Binding-site contacts:
Ligand atom N3 contacts residue ARG170 of chain 1.A at 3.2 Å (salt-bridge).
Ligand atom O3G contacts residue GLY90 of chain 1.A at 3.2 Å (h-bond).
Ligand atom O4' contacts residue ARG170 of chain 1.A at 3.4 Å.
Ligand atom O2G contacts residue SER33 of chain 1.A at 2.4 Å (h-bond).
Ligand atom N3B contacts residue MG1 of chain 1.C at 3.4 Å.
Ligand atom N3B contacts residue GLY34 of chain 1.A at 3.1 Å (h-bond).
Ligand atom O1B contacts residue SER38 of chain 1.A at 3.0 Å (h-bond).
Ligand atom O1G contacts residue MG1 of chain 1.C at 2.0 Å.
Ligand atom C5 contacts residue ARG241 of chain 1.A at 3.5 Å.
Ligand atom C4 contacts residue ARG241 of chain 1.A at 3.5 Å.
Ligand atom O3G contacts residue LYS37 of chain 1.A at 2.5 Å (salt-bridge).
Ligand atom O3A contacts residue GLY36 of chain 1.A at 3.1 Å (h-bond).
Ligand atom N7 contacts residue ARG241 of chain 1.A at 3.6 Å (salt-bridge).
Ligand atom O2B contacts residue LYS37 of chain 1.A at 2.8 Å (salt-bridge).
Ligand atom O2B contacts residue GLY34 of chain 1.A at 3.5 Å (h-bond).
Ligand atom O6 contacts residue GLY226 of chain 1.A at 2.8 Å (h-bond).
Ligand atom C8 contacts residue THR39 of chain 1.A at 3.5 Å.
Ligand atom O2G contacts residue GLN63 of chain 1.A at 3.5 Å.
Ligand atom O1A contacts residue THR39 of chain 1.A at 3.0 Å (h-bond).
Ligand atom PB contacts residue MG1 of chain 1.C at 3.2 Å.
Ligand atom C6 contacts residue ARG170 of chain 1.A at 3.6 Å.
Ligand atom O1A contacts residue SER38 of chain 1.A at 3.2 Å (h-bond).
Ligand atom N1 contacts residue ASP172 of chain 1.A at 2.9 Å (salt-bridge).
Ligand atom O2B contacts residue GLY36 of chain 1.A at 3.3 Å (h-bond).
Ligand atom C2 contacts residue ARG170 of chain 1.A at 3.5 Å.
Ligand atom O2B contacts residue LEU35 of chain 1.A at 3.2 Å (h-bond).
Ligand atom PB contacts residue LYS37 of chain 1.A at 3.6 Å.
Ligand atom O2A contacts residue THR61 of chain 1.A at 3.6 Å (h-bond).
Ligand atom N2 contacts residue ASP172 of chain 1.A at 2.9 Å (salt-bridge).
Ligand atom PG contacts residue MG1 of chain 1.C at 3.0 Å.
Ligand atom N9 contacts residue ARG241 of chain 1.A at 3.6 Å (salt-bridge).
Ligand atom O3G contacts residue MG1 of chain 1.C at 3.5 Å.
Ligand atom O2' contacts residue ARG241 of chain 1.A at 3.2 Å (salt-bridge).
Ligand atom O6 contacts residue VAL225 of chain 1.A at 3.2 Å.
Ligand atom N3 contacts residue ARG241 of chain 1.A at 3.5 Å (salt-bridge).
Ligand atom O1G contacts residue THR64 of chain 1.A at 2.8 Å (h-bond).
Ligand atom O1A contacts residue GLY36 of chain 1.A at 3.2 Å.
Ligand atom C4 contacts residue ARG170 of chain 1.A at 3.5 Å.
Ligand atom O1A contacts residue LYS37 of chain 1.A at 3.5 Å (salt-bridge).
Ligand atom O1B contacts residue MG1 of chain 1.C at 2.1 Å.

Sequence of chain 1.A:
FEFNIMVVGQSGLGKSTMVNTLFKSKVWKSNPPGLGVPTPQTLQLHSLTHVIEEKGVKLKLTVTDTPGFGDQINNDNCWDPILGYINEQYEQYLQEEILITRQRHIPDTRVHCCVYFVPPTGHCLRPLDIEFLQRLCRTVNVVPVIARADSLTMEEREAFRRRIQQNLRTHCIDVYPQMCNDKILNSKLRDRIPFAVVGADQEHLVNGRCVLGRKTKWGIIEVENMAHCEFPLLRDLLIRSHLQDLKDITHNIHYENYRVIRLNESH

This small molecule binds to this protein.
Small molecule (SMILES): Nc1nc2c(ncn2[C@@H]2O[C@H](CO[P](=O)(O)O[P](=O)(O)NP(=O)(O)O)[C@@H](O)[C@H]2O)c(=O)[nH]1